Sequence of chain 1.B:
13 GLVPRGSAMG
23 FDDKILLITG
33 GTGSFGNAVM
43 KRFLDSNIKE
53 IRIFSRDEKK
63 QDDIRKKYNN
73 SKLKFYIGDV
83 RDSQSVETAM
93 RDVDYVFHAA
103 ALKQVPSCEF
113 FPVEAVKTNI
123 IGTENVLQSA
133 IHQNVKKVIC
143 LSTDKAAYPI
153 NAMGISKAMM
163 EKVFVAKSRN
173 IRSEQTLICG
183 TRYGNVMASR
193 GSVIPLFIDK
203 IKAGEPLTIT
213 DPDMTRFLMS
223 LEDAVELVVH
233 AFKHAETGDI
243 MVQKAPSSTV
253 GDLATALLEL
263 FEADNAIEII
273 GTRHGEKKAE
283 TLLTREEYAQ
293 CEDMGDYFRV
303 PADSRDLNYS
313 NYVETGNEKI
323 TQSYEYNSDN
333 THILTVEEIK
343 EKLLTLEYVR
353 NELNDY

Binding-site contacts:
Ligand atom C2B contacts residue GLU278 of chain 1.B at 3.3 Å.
Ligand atom O2 contacts residue VAL252 of chain 1.B at 3.4 Å.
Ligand atom O4 contacts residue LEU198 of chain 1.B at 2.8 Å.
Ligand atom O1' contacts residue ASN187 of chain 1.B at 3.1 Å (h-bond).
Ligand atom PB contacts residue ASN187 of chain 1.B at 3.3 Å.
Ligand atom N3 contacts residue THR210 of chain 1.B at 2.7 Å (h-bond).
Ligand atom O1B contacts residue ASN187 of chain 1.B at 3.1 Å (h-bond).
Ligand atom C2B contacts residue ARG275 of chain 1.B at 3.6 Å.
Ligand atom O4B contacts residue VAL195 of chain 1.B at 3.5 Å.
Ligand atom C5' contacts residue ASN187 of chain 1.B at 3.4 Å.
Ligand atom C6' contacts residue ASN187 of chain 1.B at 3.5 Å.
Ligand atom C3' contacts residue GLN106 of chain 1.B at 3.5 Å.
Ligand atom O2 contacts residue THR212 of chain 1.B at 3.0 Å (h-bond).
Ligand atom O7' contacts residue TYR314 of chain 1.A at 3.1 Å (h-bond).
Ligand atom O3B contacts residue ARG218 of chain 1.B at 3.3 Å.
Ligand atom O2' contacts residue THR212 of chain 1.B at 2.7 Å (h-bond).
Ligand atom O3B contacts residue MET216 of chain 1.B at 3.2 Å (h-bond).
Ligand atom O2 contacts residue ILE211 of chain 1.B at 3.4 Å.
Ligand atom O2' contacts residue GLU278 of chain 1.B at 2.6 Å (salt-bridge).
Ligand atom C5 contacts residue LEU198 of chain 1.B at 3.6 Å (hydrophobic).
Ligand atom C2 contacts residue THR212 of chain 1.B at 3.5 Å.
Ligand atom N41 contacts residue SER191 of chain 1.B at 3.4 Å (h-bond).
Ligand atom O2' contacts residue MET216 of chain 1.B at 3.4 Å (h-bond).
Ligand atom O1B contacts residue LYS147 of chain 1.B at 3.0 Å (salt-bridge).
Ligand atom N1 contacts residue VAL195 of chain 1.B at 3.6 Å.
Ligand atom C6 contacts residue ARG275 of chain 1.B at 3.5 Å.
Ligand atom O3A contacts residue ASN187 of chain 1.B at 2.8 Å (h-bond).
Ligand atom O1A contacts residue SER194 of chain 1.B at 3.2 Å.
Ligand atom O4 contacts residue THR210 of chain 1.B at 3.3 Å (h-bond).
Ligand atom C4 contacts residue LEU198 of chain 1.B at 3.4 Å (hydrophobic).
Ligand atom O3B contacts residue VAL252 of chain 1.B at 3.4 Å.
Ligand atom C4 contacts residue THR210 of chain 1.B at 3.5 Å.
Ligand atom O4' contacts residue LYS105 of chain 1.B at 2.9 Å (salt-bridge).
Ligand atom C8' contacts residue GLN106 of chain 1.B at 3.3 Å.
Ligand atom O3' contacts residue VAL107 of chain 1.B at 2.7 Å (h-bond).
Ligand atom O3' contacts residue GLN106 of chain 1.B at 2.7 Å (h-bond).
Ligand atom O1A contacts residue VAL195 of chain 1.B at 2.7 Å (h-bond).
Ligand atom O2B contacts residue ARG275 of chain 1.B at 2.8 Å (salt-bridge).
Ligand atom C1B contacts residue THR212 of chain 1.B at 3.6 Å.
Ligand atom N40 contacts residue SER191 of chain 1.B at 3.3 Å (h-bond).

A protein and the small-molecule ligand that binds it are described below.
Small molecule (SMILES): CC(=O)N[C@H]1[C@@H](OP(=O)(O)OP(=O)(O)OC[C@H]2O[C@@H](n3ccc(=O)[nH]c3=O)[C@H](O)[C@@H]2O)O[C@H](CN=[N+]=N)[C@@H](O)[C@@H]1O

Sequence of chain 1.A:
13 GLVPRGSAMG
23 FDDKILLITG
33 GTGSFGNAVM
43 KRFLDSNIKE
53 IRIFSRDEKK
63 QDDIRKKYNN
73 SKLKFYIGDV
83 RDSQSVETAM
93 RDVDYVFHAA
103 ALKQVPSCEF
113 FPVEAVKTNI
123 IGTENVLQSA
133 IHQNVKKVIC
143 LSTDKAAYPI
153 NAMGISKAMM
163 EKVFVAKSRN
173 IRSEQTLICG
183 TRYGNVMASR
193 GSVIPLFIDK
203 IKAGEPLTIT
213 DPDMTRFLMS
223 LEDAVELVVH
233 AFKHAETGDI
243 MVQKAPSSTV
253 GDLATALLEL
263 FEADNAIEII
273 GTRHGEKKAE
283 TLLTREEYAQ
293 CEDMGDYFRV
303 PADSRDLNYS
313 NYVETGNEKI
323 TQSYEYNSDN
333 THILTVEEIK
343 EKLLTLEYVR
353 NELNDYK